Sequence of chain 1.A:
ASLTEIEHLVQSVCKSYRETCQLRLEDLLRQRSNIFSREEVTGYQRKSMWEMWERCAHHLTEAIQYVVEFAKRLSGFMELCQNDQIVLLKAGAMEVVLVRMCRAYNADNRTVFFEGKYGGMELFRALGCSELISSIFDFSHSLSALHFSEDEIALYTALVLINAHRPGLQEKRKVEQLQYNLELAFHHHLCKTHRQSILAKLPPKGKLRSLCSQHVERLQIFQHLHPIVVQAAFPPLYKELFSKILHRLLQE

The small molecule below binds the protein below.
Small molecule (SMILES): C[C@H]1C[C@H](C(=O)O)CC[C@H]1C(=O)N1CC[C@@]2(S(=O)(=O)c3ccc(F)cc3)c3ccc(C(F)(C(F)(F)F)C(F)(F)F)cc3CC[C@@H]12

Binding-site contacts:
Ligand atom O33 contacts residue PHE135 of chain 1.A at 3.6 Å.
Ligand atom O41 contacts residue GLN43 of chain 1.A at 3.3 Å (h-bond).
Ligand atom C11 contacts residue HIS80 of chain 1.A at 3.7 Å.
Ligand atom F37 contacts residue HIS236 of chain 1.A at 2.9 Å.
Ligand atom O34 contacts residue GOL1 of chain 1.C at 3.4 Å.
Ligand atom C10 contacts residue MET122 of chain 1.A at 3.8 Å (hydrophobic).
Ligand atom C11 contacts residue LEU81 of chain 1.A at 3.7 Å (hydrophobic).
Ligand atom F36 contacts residue HIS236 of chain 1.A at 3.0 Å.
Ligand atom F31 contacts residue ILE154 of chain 1.A at 3.3 Å.
Ligand atom F37 contacts residue TRP74 of chain 1.A at 3.4 Å.
Ligand atom F36 contacts residue TYR259 of chain 1.A at 3.5 Å.
Ligand atom F31 contacts residue PHE158 of chain 1.A at 3.7 Å.
Ligand atom O41 contacts residue LEU44 of chain 1.A at 2.9 Å (h-bond).
Ligand atom C27 contacts residue GLN43 of chain 1.A at 3.6 Å.
Ligand atom F44 contacts residue CYS150 of chain 1.A at 3.8 Å.
Ligand atom C9 contacts residue MET122 of chain 1.A at 3.7 Å (hydrophobic).
Ligand atom C25 contacts residue ARG121 of chain 1.A at 3.7 Å.
Ligand atom F45 contacts residue ILE157 of chain 1.A at 3.2 Å.
Ligand atom F31 contacts residue ILE157 of chain 1.A at 3.8 Å.
Ligand atom C2 contacts residue CYS77 of chain 1.A at 3.4 Å (hydrophobic).
Ligand atom C12 contacts residue ALA84 of chain 1.A at 3.8 Å (hydrophobic).
Ligand atom C35 contacts residue HIS236 of chain 1.A at 3.6 Å.
Ligand atom F45 contacts residue ILE154 of chain 1.A at 3.6 Å.
Ligand atom C39 contacts residue GLN43 of chain 1.A at 3.6 Å.
Ligand atom C39 contacts residue ARG124 of chain 1.A at 3.6 Å.
Ligand atom F44 contacts residue LEU153 of chain 1.A at 3.6 Å.
Ligand atom O30 contacts residue MET122 of chain 1.A at 3.5 Å.
Ligand atom F36 contacts residue LEU81 of chain 1.A at 3.3 Å.
Ligand atom C29 contacts residue ALA125 of chain 1.A at 3.6 Å (hydrophobic).
Ligand atom F38 contacts residue CYS77 of chain 1.A at 3.5 Å.
Ligand atom C24 contacts residue MET122 of chain 1.A at 3.6 Å (hydrophobic).
Ligand atom O41 contacts residue ARG124 of chain 1.A at 2.7 Å (salt-bridge).
Ligand atom C1 contacts residue CYS77 of chain 1.A at 3.6 Å (hydrophobic).
Ligand atom O40 contacts residue GLN43 of chain 1.A at 3.1 Å (h-bond).
Ligand atom F43 contacts residue LEU148 of chain 1.A at 3.3 Å.
Ligand atom C18 contacts residue PHE145 of chain 1.A at 3.6 Å (hydrophobic).
Ligand atom O33 contacts residue HIS80 of chain 1.A at 3.5 Å.
Ligand atom F37 contacts residue TYR259 of chain 1.A at 3.7 Å.
Ligand atom F15 contacts residue HIS236 of chain 1.A at 3.4 Å.
Ligand atom C17 contacts residue PHE145 of chain 1.A at 3.5 Å (hydrophobic).